Binding-site contacts:
Ligand atom O19 contacts residue ARG97 of chain 1.A at 2.7 Å (salt-bridge).
Ligand atom C21 contacts residue PHE107 of chain 1.A at 3.8 Å (hydrophobic).
Ligand atom O19 contacts residue LEU90 of chain 1.A at 3.9 Å.
Ligand atom C12 contacts residue MET91 of chain 1.A at 4.0 Å (hydrophobic).
Ligand atom C18 contacts residue GLU56 of chain 1.A at 3.4 Å.
Ligand atom C05 contacts residue MET46 of chain 1.A at 4.0 Å (hydrophobic).
Ligand atom C14 contacts residue PHE107 of chain 1.A at 4.1 Å (hydrophobic).
Ligand atom C16 contacts residue PHE107 of chain 1.A at 4.2 Å (hydrophobic).
Ligand atom F04 contacts residue GLY224 of chain 1.A at 3.0 Å.
Ligand atom O19 contacts residue GLU56 of chain 1.A at 2.7 Å (salt-bridge).
Ligand atom F01 contacts residue MET231 of chain 1.A at 3.8 Å.
Ligand atom F03 contacts residue MET46 of chain 1.A at 3.1 Å.
Ligand atom F01 contacts residue HIS227 of chain 1.A at 3.5 Å.
Ligand atom C02 contacts residue HIS227 of chain 1.A at 3.9 Å.
Ligand atom C21 contacts residue LEU94 of chain 1.A at 4.0 Å (hydrophobic).
Ligand atom F01 contacts residue GLY224 of chain 1.A at 3.4 Å.
Ligand atom C12 contacts residue ILE127 of chain 1.A at 4.1 Å (hydrophobic).
Ligand atom C20 contacts residue LEU90 of chain 1.A at 3.2 Å (hydrophobic).
Ligand atom C17 contacts residue LEU52 of chain 1.A at 4.0 Å (hydrophobic).
Ligand atom C08 contacts residue ALA53 of chain 1.A at 4.0 Å (hydrophobic).
Ligand atom F01 contacts residue MET46 of chain 1.A at 3.8 Å.
Ligand atom C16 contacts residue LEU49 of chain 1.A at 3.8 Å (hydrophobic).
Ligand atom F01 contacts residue LEU228 of chain 1.A at 3.6 Å.
Ligand atom C12 contacts residue MET124 of chain 1.A at 3.7 Å (hydrophobic).
Ligand atom O22 contacts residue MET91 of chain 1.A at 3.4 Å.
Ligand atom F03 contacts residue HIS227 of chain 1.A at 3.2 Å.
Ligand atom O22 contacts residue PHE107 of chain 1.A at 4.1 Å.
Ligand atom C02 contacts residue MET46 of chain 1.A at 3.7 Å (hydrophobic).
Ligand atom F03 contacts residue MET124 of chain 1.A at 3.4 Å.
Ligand atom C07 contacts residue LEU49 of chain 1.A at 4.1 Å (hydrophobic).
Ligand atom C17 contacts residue GLU56 of chain 1.A at 3.4 Å.
Ligand atom C06 contacts residue MET46 of chain 1.A at 4.2 Å (hydrophobic).
Ligand atom C18 contacts residue ARG97 of chain 1.A at 3.7 Å.
Ligand atom N13 contacts residue PHE107 of chain 1.A at 4.0 Å.
Ligand atom C08 contacts residue LEU49 of chain 1.A at 3.7 Å (hydrophobic).
Ligand atom O22 contacts residue LEU94 of chain 1.A at 3.5 Å.
Ligand atom C20 contacts residue LEU94 of chain 1.A at 3.7 Å (hydrophobic).
Ligand atom C02 contacts residue GLY224 of chain 1.A at 3.8 Å.
Ligand atom C18 contacts residue LEU90 of chain 1.A at 4.0 Å (hydrophobic).
Ligand atom C15 contacts residue PHE107 of chain 1.A at 3.8 Å (hydrophobic).

Sequence of chain 1.A:
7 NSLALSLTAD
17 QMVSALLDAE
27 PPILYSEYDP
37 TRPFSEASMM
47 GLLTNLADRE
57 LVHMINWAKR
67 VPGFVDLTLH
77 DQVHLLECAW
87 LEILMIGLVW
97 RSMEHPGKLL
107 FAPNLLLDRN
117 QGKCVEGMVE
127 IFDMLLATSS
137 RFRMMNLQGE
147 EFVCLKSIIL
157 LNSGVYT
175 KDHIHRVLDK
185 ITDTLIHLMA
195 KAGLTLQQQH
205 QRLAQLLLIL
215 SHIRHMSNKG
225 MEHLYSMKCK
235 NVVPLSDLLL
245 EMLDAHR

A small-molecule ligand and the protein it binds are described below.
Small molecule (SMILES): Cn1nc(-c2ccc(O)cc2O)c2cccc(C(F)(F)F)c21